Binding-site contacts:
Ligand atom C4A contacts residue ARG84 of chain 1.D at 3.5 Å.
Ligand atom CAB contacts residue ILE88 of chain 1.D at 3.8 Å (hydrophobic).
Ligand atom OC contacts residue ALA73 of chain 1.D at 3.5 Å (h-bond).
Ligand atom NC contacts residue MEN72 of chain 1.D at 3.0 Å (h-bond).
Ligand atom O1A contacts residue ARG84 of chain 1.D at 3.0 Å (salt-bridge).
Ligand atom C2A contacts residue ARG84 of chain 1.D at 3.4 Å.
Ligand atom ND contacts residue ASP85 of chain 1.D at 3.0 Å (salt-bridge).
Ligand atom CHB contacts residue ASP85 of chain 1.D at 3.3 Å.
Ligand atom C2D contacts residue ALA81 of chain 1.D at 3.6 Å (hydrophobic).
Ligand atom C1A contacts residue ARG84 of chain 1.D at 2.9 Å.
Ligand atom CAB contacts residue ARG108 of chain 1.D at 3.5 Å.
Ligand atom CMD contacts residue ARG78 of chain 1.D at 3.4 Å.
Ligand atom CBC contacts residue CYS82 of chain 1.D at 2.6 Å (hydrophobic).
Ligand atom NC contacts residue THR122 of chain 1.D at 3.4 Å.
Ligand atom C3C contacts residue CYS82 of chain 1.D at 2.9 Å (hydrophobic).
Ligand atom C1A contacts residue LEU120 of chain 1.D at 3.6 Å (hydrophobic).
Ligand atom NA contacts residue ARG84 of chain 1.D at 3.0 Å (salt-bridge).
Ligand atom CAC contacts residue CYS82 of chain 1.D at 1.8 Å (hydrophobic).
Ligand atom CMC contacts residue VAL127 of chain 1.D at 3.8 Å (hydrophobic).
Ligand atom CAD contacts residue ALA81 of chain 1.D at 3.5 Å (hydrophobic).
Ligand atom CHD contacts residue ASP85 of chain 1.D at 3.6 Å.
Ligand atom C4A contacts residue ASP85 of chain 1.D at 3.4 Å.
Ligand atom C1D contacts residue ASP85 of chain 1.D at 3.8 Å.
Ligand atom CMB contacts residue LEU113 of chain 1.D at 3.6 Å (hydrophobic).
Ligand atom CBD contacts residue LEU120 of chain 1.D at 3.6 Å (hydrophobic).
Ligand atom CHD contacts residue CYS82 of chain 1.D at 3.5 Å (hydrophobic).
Ligand atom C3D contacts residue ALA81 of chain 1.D at 3.4 Å (hydrophobic).
Ligand atom CMC contacts residue SER126 of chain 1.D at 3.6 Å.
Ligand atom CGA contacts residue ARG84 of chain 1.D at 3.7 Å.
Ligand atom C2C contacts residue CYS82 of chain 1.D at 3.2 Å (hydrophobic).
Ligand atom NA contacts residue ASP85 of chain 1.D at 2.7 Å (salt-bridge).
Ligand atom CHA contacts residue ARG84 of chain 1.D at 3.2 Å.
Ligand atom C2A contacts residue LEU120 of chain 1.D at 3.7 Å (hydrophobic).
Ligand atom OC contacts residue MEN72 of chain 1.D at 3.3 Å.
Ligand atom C4C contacts residue THR122 of chain 1.D at 3.5 Å.
Ligand atom C4C contacts residue CYS82 of chain 1.D at 3.5 Å (hydrophobic).
Ligand atom C4D contacts residue ALA81 of chain 1.D at 3.7 Å (hydrophobic).
Ligand atom C1C contacts residue MEN72 of chain 1.D at 3.5 Å.
Ligand atom CMD contacts residue MEN72 of chain 1.D at 3.2 Å.
Ligand atom CHA contacts residue LEU120 of chain 1.D at 3.6 Å (hydrophobic).

Sequence of chain 1.D:
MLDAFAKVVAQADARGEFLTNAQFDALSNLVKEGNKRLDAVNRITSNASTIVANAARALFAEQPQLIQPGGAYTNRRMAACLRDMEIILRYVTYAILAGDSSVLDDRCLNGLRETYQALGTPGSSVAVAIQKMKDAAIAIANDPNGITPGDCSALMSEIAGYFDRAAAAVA

A small-molecule ligand and the protein it binds are described below.
Small molecule (SMILES): CCC1=C(C)/C(=C/c2[nH]c(Cc3[nH]c(CC4=NC(=O)[C@H](C)[C@H]4CC)c(C)c3CCC(=O)O)c(CCC(=O)O)c2C)NC1=O